Sequence of chain 1.F:
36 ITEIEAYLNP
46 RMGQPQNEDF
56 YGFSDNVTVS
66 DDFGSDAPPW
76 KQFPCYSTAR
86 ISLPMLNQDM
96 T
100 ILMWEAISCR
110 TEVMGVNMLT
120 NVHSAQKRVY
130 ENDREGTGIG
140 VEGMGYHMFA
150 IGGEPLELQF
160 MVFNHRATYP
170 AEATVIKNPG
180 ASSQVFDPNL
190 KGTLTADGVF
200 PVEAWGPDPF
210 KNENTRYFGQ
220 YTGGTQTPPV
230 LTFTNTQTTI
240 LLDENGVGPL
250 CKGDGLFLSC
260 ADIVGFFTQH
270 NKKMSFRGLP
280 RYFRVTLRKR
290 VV

The protein below binds the small molecule below.
Small molecule (SMILES): CC(=O)N[C@H]1[C@H]([C@H](O)[C@H](O)CO)O[C@@](O)(C(=O)O)C[C@@H]1O

Binding-site contacts:
Ligand atom O1A contacts residue PRO74 of chain 1.G at 4.2 Å.
Ligand atom C10 contacts residue THR63 of chain 1.G at 4.0 Å.
Ligand atom C5 contacts residue ALA72 of chain 1.G at 4.0 Å (hydrophobic).
Ligand atom O9 contacts residue THR63 of chain 1.G at 3.5 Å.
Ligand atom C7 contacts residue THR63 of chain 1.G at 3.8 Å.
Ligand atom O4 contacts residue ALA72 of chain 1.G at 2.6 Å (h-bond).
Ligand atom O7 contacts residue VAL64 of chain 1.G at 3.2 Å (h-bond).
Ligand atom O7 contacts residue SER65 of chain 1.G at 3.9 Å.
Ligand atom O9 contacts residue VAL64 of chain 1.G at 3.1 Å (h-bond).
Ligand atom C5 contacts residue THR63 of chain 1.G at 3.8 Å.
Ligand atom N5 contacts residue ALA72 of chain 1.G at 3.5 Å (h-bond).
Ligand atom C11 contacts residue ALA72 of chain 1.G at 3.7 Å (hydrophobic).
Ligand atom O10 contacts residue ALA72 of chain 1.G at 2.9 Å (h-bond).
Ligand atom C10 contacts residue ALA72 of chain 1.G at 3.2 Å (hydrophobic).
Ligand atom C9 contacts residue VAL64 of chain 1.G at 3.3 Å (hydrophobic).
Ligand atom O10 contacts residue SER65 of chain 1.G at 3.3 Å.
Ligand atom C11 contacts residue THR63 of chain 1.G at 3.6 Å.
Ligand atom O10 contacts residue ASP71 of chain 1.G at 3.8 Å.
Ligand atom C10 contacts residue SER65 of chain 1.G at 3.9 Å.
Ligand atom C10 contacts residue PRO73 of chain 1.G at 4.2 Å (hydrophobic).
Ligand atom O1B contacts residue THR63 of chain 1.G at 3.9 Å.
Ligand atom O4 contacts residue PRO74 of chain 1.G at 4.1 Å.
Ligand atom O9 contacts residue ARG127 of chain 1.F at 2.9 Å (salt-bridge).
Ligand atom C11 contacts residue SER65 of chain 1.G at 3.7 Å.
Ligand atom C9 contacts residue ARG127 of chain 1.F at 3.5 Å.
Ligand atom C11 contacts residue HIS122 of chain 1.F at 3.9 Å.
Ligand atom C11 contacts residue ASP71 of chain 1.G at 3.5 Å.
Ligand atom C4 contacts residue PRO74 of chain 1.G at 3.9 Å (hydrophobic).
Ligand atom C6 contacts residue THR63 of chain 1.G at 3.6 Å.
Ligand atom C11 contacts residue PRO73 of chain 1.G at 3.8 Å (hydrophobic).
Ligand atom O8 contacts residue THR63 of chain 1.G at 3.5 Å.
Ligand atom C7 contacts residue VAL64 of chain 1.G at 3.3 Å (hydrophobic).
Ligand atom C4 contacts residue ALA72 of chain 1.G at 3.6 Å (hydrophobic).
Ligand atom C8 contacts residue VAL64 of chain 1.G at 3.8 Å (hydrophobic).
Ligand atom N5 contacts residue THR63 of chain 1.G at 3.0 Å (h-bond).
Ligand atom C10 contacts residue ASP71 of chain 1.G at 4.2 Å.
Ligand atom C11 contacts residue VAL64 of chain 1.G at 4.1 Å (hydrophobic).
Ligand atom O10 contacts residue SER70 of chain 1.G at 3.9 Å.
Ligand atom N5 contacts residue PRO74 of chain 1.G at 4.1 Å.
Ligand atom C8 contacts residue THR63 of chain 1.G at 4.1 Å.

Sequence of chain 1.G:
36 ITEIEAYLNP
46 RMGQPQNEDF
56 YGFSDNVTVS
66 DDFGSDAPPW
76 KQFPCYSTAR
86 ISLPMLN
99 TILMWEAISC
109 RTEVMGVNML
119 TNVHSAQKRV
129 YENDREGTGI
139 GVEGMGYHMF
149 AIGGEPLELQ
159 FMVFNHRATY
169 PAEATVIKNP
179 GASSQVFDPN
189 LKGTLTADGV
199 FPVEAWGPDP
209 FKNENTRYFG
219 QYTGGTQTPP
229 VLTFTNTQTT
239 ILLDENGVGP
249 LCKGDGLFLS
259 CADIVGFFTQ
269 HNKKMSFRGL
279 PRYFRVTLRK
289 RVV